Binding-site contacts:
Ligand atom N8 contacts residue GLU232 of chain 1.D at 2.9 Å (salt-bridge).
Ligand atom N5 contacts residue PHE459 of chain 1.D at 3.7 Å.
Ligand atom N2 contacts residue XAX1 of chain 1.R at 2.5 Å (h-bond).
Ligand atom N1 contacts residue ALA528 of chain 1.D at 3.8 Å.
Ligand atom N2 contacts residue PHE344 of chain 1.D at 3.4 Å.
Ligand atom N1 contacts residue ALA529 of chain 1.D at 3.9 Å.
Ligand atom C10 contacts residue PHE459 of chain 1.D at 3.5 Å (hydrophobic).
Ligand atom C6A contacts residue LEU464 of chain 1.D at 3.5 Å (hydrophobic).
Ligand atom N2 contacts residue GLU730 of chain 1.D at 3.2 Å (salt-bridge).
Ligand atom O6A contacts residue PRO306 of chain 1.D at 3.3 Å.
Ligand atom N3 contacts residue PHE344 of chain 1.D at 3.4 Å.
Ligand atom N8 contacts residue PHE344 of chain 1.D at 3.5 Å.
Ligand atom N5 contacts residue PRO306 of chain 1.D at 3.9 Å.
Ligand atom C2 contacts residue XAX1 of chain 1.R at 3.4 Å.
Ligand atom N5 contacts residue THR460 of chain 1.D at 4.0 Å.
Ligand atom O6A contacts residue LEU461 of chain 1.D at 3.3 Å.
Ligand atom C7 contacts residue LEU303 of chain 1.D at 3.9 Å (hydrophobic).
Ligand atom N8 contacts residue PHE459 of chain 1.D at 3.7 Å.
Ligand atom C4 contacts residue PHE344 of chain 1.D at 3.6 Å (hydrophobic).
Ligand atom O4 contacts residue ARG310 of chain 1.D at 3.5 Å (salt-bridge).
Ligand atom N3 contacts residue ARG310 of chain 1.D at 3.2 Å (salt-bridge).
Ligand atom N3 contacts residue ALA529 of chain 1.D at 3.8 Å.
Ligand atom N1 contacts residue XAX1 of chain 1.R at 3.4 Å (h-bond).
Ligand atom C6A contacts residue LEU461 of chain 1.D at 3.7 Å (hydrophobic).
Ligand atom C9 contacts residue PHE459 of chain 1.D at 3.7 Å (hydrophobic).
Ligand atom O4 contacts residue THR460 of chain 1.D at 3.1 Å (h-bond).
Ligand atom C10 contacts residue PHE344 of chain 1.D at 3.4 Å (hydrophobic).
Ligand atom C6 contacts residue PHE459 of chain 1.D at 3.9 Å (hydrophobic).
Ligand atom N5 contacts residue PHE344 of chain 1.D at 3.9 Å.
Ligand atom C9 contacts residue PHE344 of chain 1.D at 3.3 Å (hydrophobic).
Ligand atom C2 contacts residue PHE344 of chain 1.D at 3.3 Å (hydrophobic).
Ligand atom N1 contacts residue PHE344 of chain 1.D at 3.4 Å.
Ligand atom C4 contacts residue ARG310 of chain 1.D at 3.9 Å.
Ligand atom O4 contacts residue PHE459 of chain 1.D at 3.8 Å.
Ligand atom C2 contacts residue ALA529 of chain 1.D at 3.6 Å (hydrophobic).
Ligand atom C7 contacts residue PHE459 of chain 1.D at 4.0 Å (hydrophobic).
Ligand atom C6A contacts residue PRO306 of chain 1.D at 4.0 Å (hydrophobic).
Ligand atom C7 contacts residue GLU232 of chain 1.D at 3.2 Å.
Ligand atom N2 contacts residue ALA529 of chain 1.D at 3.1 Å (h-bond).
Ligand atom C7 contacts residue PHE344 of chain 1.D at 3.9 Å (hydrophobic).

A small-molecule ligand and the protein it binds are described below.
Small molecule (SMILES): Nc1nc2ncc(CO)nc2c(=O)[nH]1

Sequence of chain 1.D:
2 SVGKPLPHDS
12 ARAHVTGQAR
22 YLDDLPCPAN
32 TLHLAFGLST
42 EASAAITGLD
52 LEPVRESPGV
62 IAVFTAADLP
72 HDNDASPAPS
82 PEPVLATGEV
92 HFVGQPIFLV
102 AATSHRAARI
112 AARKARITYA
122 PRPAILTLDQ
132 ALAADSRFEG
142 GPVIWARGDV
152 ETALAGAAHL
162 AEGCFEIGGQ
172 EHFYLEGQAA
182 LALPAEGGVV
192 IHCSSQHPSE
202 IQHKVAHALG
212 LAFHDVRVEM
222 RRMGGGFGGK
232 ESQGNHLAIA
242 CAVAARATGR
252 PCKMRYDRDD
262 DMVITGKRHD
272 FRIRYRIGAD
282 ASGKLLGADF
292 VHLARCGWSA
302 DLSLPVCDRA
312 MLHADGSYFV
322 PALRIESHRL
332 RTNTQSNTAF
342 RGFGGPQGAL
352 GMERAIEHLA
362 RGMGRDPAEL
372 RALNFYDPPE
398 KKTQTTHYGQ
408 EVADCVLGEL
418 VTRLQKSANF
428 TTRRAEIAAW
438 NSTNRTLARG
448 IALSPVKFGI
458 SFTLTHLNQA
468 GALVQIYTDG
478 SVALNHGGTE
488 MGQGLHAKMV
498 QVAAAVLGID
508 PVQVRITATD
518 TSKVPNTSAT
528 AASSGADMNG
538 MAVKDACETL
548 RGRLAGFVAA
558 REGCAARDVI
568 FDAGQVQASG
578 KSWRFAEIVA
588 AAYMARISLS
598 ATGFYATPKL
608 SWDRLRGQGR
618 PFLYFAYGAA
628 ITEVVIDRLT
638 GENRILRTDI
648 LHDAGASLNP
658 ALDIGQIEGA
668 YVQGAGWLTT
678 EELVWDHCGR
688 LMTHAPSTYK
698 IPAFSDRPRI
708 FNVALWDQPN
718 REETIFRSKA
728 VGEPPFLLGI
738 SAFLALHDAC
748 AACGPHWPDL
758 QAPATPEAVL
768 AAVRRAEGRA